The small molecule below binds the protein below.
Small molecule (SMILES): Oc1cccc2ccccc12

Sequence of chain 1.D:
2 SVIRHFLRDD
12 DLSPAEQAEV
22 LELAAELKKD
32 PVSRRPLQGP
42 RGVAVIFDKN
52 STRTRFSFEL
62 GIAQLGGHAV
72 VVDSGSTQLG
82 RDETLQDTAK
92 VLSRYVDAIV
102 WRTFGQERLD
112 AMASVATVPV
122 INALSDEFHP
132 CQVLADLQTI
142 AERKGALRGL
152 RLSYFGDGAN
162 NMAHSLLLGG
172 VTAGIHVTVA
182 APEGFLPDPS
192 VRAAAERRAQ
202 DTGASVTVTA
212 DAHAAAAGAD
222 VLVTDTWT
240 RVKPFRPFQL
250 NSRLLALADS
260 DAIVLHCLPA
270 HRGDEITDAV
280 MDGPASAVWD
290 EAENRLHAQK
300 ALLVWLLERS

Sequence of chain 1.E:
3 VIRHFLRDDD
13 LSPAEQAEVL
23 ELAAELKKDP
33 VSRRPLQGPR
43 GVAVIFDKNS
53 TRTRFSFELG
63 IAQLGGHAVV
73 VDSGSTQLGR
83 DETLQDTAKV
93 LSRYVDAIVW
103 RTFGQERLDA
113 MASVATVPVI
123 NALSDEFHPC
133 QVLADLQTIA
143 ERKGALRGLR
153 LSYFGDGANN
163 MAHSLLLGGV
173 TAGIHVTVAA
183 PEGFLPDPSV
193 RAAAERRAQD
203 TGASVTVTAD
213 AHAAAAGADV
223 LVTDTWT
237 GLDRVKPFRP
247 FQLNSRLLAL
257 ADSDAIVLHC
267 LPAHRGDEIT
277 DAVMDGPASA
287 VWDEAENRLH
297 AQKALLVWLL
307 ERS

Binding-site contacts:
Ligand atom C2 contacts residue SER77 of chain 1.E at 4.4 Å.
Ligand atom C5 contacts residue ILE47 of chain 1.E at 4.5 Å (hydrophobic).
Ligand atom C5 contacts residue LEU93 of chain 1.E at 4.3 Å (hydrophobic).
Ligand atom C6 contacts residue 1NP1 of chain 1.Z at 3.4 Å.
Ligand atom C4 contacts residue ILE47 of chain 1.E at 3.7 Å (hydrophobic).
Ligand atom C8A contacts residue THR53 of chain 1.D at 4.1 Å.
Ligand atom C4A contacts residue THR53 of chain 1.D at 4.5 Å.
Ligand atom C1 contacts residue SER77 of chain 1.E at 4.5 Å.
Ligand atom C3 contacts residue VAL73 of chain 1.E at 3.6 Å (hydrophobic).
Ligand atom C5 contacts residue VAL73 of chain 1.E at 4.4 Å (hydrophobic).
Ligand atom C3 contacts residue ILE47 of chain 1.E at 3.6 Å (hydrophobic).
Ligand atom C6 contacts residue THR89 of chain 1.E at 4.0 Å.
Ligand atom C7 contacts residue ARG54 of chain 1.D at 4.1 Å.
Ligand atom C7 contacts residue THR89 of chain 1.E at 4.3 Å.
Ligand atom C4 contacts residue VAL73 of chain 1.E at 3.8 Å (hydrophobic).
Ligand atom C3 contacts residue THR78 of chain 1.E at 4.2 Å.
Ligand atom C5 contacts residue THR89 of chain 1.E at 4.0 Å.
Ligand atom C4 contacts residue LEU80 of chain 1.E at 3.6 Å (hydrophobic).
Ligand atom C7 contacts residue 1NP1 of chain 1.Z at 3.7 Å.
Ligand atom C4A contacts residue VAL73 of chain 1.E at 4.2 Å (hydrophobic).
Ligand atom C7 contacts residue THR53 of chain 1.D at 3.9 Å.
Ligand atom C4A contacts residue LEU80 of chain 1.E at 4.4 Å (hydrophobic).
Ligand atom C5 contacts residue PHE57 of chain 1.D at 3.9 Å (hydrophobic).
Ligand atom C2 contacts residue VAL73 of chain 1.E at 4.0 Å (hydrophobic).
Ligand atom C1 contacts residue LEU80 of chain 1.E at 4.5 Å (hydrophobic).
Ligand atom C2 contacts residue GLN79 of chain 1.E at 4.1 Å.
Ligand atom C2 contacts residue THR78 of chain 1.E at 3.0 Å.
Ligand atom C1 contacts residue THR78 of chain 1.E at 3.5 Å.
Ligand atom C2 contacts residue LEU80 of chain 1.E at 3.6 Å (hydrophobic).
Ligand atom C1 contacts residue VAL73 of chain 1.E at 4.3 Å (hydrophobic).
Ligand atom C6 contacts residue PHE57 of chain 1.D at 3.6 Å (hydrophobic).
Ligand atom C6 contacts residue THR53 of chain 1.D at 4.3 Å.
Ligand atom C8A contacts residue VAL73 of chain 1.E at 4.5 Å (hydrophobic).
Ligand atom C6 contacts residue LEU93 of chain 1.E at 4.3 Å (hydrophobic).
Ligand atom C4A contacts residue THR89 of chain 1.E at 4.4 Å.
Ligand atom O1 contacts residue THR78 of chain 1.E at 3.0 Å (h-bond).
Ligand atom C8 contacts residue ARG54 of chain 1.D at 4.5 Å.
Ligand atom C8 contacts residue THR53 of chain 1.D at 3.8 Å.
Ligand atom O1 contacts residue SER77 of chain 1.E at 4.3 Å.
Ligand atom C3 contacts residue LEU80 of chain 1.E at 3.7 Å (hydrophobic).